Binding-site contacts:
Ligand atom C2 contacts residue GLU321 of chain 1.C at 3.4 Å.
Ligand atom C8 contacts residue GLU321 of chain 1.C at 3.2 Å.
Ligand atom C4 contacts residue ASN322 of chain 1.C at 4.2 Å.
Ligand atom C8 contacts residue ARG317 of chain 1.C at 3.8 Å.
Ligand atom C2 contacts residue ASN322 of chain 1.C at 2.5 Å.
Ligand atom C1 contacts residue GLU321 of chain 1.C at 3.1 Å.
Ligand atom O7 contacts residue ARG317 of chain 1.C at 4.3 Å.
Ligand atom C8 contacts residue ASN322 of chain 1.C at 3.8 Å.
Ligand atom O7 contacts residue GLU318 of chain 1.C at 4.2 Å.
Ligand atom C8 contacts residue GLU318 of chain 1.C at 2.4 Å.
Ligand atom C7 contacts residue GLU321 of chain 1.C at 2.5 Å.
Ligand atom C7 contacts residue ASN322 of chain 1.C at 3.2 Å.
Ligand atom C7 contacts residue GLU318 of chain 1.C at 3.9 Å.
Ligand atom N2 contacts residue GLU321 of chain 1.C at 2.9 Å (salt-bridge).
Ligand atom C5 contacts residue ASN322 of chain 1.C at 3.6 Å.
Ligand atom O7 contacts residue ASN322 of chain 1.C at 3.8 Å.
Ligand atom O5 contacts residue ASN322 of chain 1.C at 2.4 Å (h-bond).
Ligand atom O7 contacts residue GLU321 of chain 1.C at 2.9 Å (salt-bridge).
Ligand atom O5 contacts residue GLU321 of chain 1.C at 4.0 Å.
Ligand atom N2 contacts residue GLU318 of chain 1.C at 4.5 Å.
Ligand atom C1 contacts residue ASN322 of chain 1.C at 1.4 Å.
Ligand atom C3 contacts residue ASN322 of chain 1.C at 3.8 Å.
Ligand atom N2 contacts residue ASN322 of chain 1.C at 2.7 Å (h-bond).
Ligand atom C7 contacts residue ARG317 of chain 1.C at 4.2 Å.

Sequence of chain 1.C:
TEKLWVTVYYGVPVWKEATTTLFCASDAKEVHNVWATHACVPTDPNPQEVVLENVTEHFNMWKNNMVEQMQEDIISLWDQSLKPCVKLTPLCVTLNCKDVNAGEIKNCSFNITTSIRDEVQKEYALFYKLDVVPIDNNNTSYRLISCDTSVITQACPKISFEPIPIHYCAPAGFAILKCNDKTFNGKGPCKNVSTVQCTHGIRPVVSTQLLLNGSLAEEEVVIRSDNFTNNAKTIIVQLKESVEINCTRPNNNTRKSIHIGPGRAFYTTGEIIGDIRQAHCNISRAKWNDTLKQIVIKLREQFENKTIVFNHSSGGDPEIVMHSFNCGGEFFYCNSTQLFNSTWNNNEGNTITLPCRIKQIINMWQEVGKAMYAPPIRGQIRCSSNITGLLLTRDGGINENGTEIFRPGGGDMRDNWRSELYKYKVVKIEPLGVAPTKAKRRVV

This protein binds this small molecule.
Small molecule (SMILES): CC(=O)N[C@H]1[C@H](O[C@H]2[C@H](O)[C@@H](NC(C)=O)CO[C@@H]2CO)O[C@H](CO)[C@@H](O)[C@@H]1O